Sequence of chain 1.C:
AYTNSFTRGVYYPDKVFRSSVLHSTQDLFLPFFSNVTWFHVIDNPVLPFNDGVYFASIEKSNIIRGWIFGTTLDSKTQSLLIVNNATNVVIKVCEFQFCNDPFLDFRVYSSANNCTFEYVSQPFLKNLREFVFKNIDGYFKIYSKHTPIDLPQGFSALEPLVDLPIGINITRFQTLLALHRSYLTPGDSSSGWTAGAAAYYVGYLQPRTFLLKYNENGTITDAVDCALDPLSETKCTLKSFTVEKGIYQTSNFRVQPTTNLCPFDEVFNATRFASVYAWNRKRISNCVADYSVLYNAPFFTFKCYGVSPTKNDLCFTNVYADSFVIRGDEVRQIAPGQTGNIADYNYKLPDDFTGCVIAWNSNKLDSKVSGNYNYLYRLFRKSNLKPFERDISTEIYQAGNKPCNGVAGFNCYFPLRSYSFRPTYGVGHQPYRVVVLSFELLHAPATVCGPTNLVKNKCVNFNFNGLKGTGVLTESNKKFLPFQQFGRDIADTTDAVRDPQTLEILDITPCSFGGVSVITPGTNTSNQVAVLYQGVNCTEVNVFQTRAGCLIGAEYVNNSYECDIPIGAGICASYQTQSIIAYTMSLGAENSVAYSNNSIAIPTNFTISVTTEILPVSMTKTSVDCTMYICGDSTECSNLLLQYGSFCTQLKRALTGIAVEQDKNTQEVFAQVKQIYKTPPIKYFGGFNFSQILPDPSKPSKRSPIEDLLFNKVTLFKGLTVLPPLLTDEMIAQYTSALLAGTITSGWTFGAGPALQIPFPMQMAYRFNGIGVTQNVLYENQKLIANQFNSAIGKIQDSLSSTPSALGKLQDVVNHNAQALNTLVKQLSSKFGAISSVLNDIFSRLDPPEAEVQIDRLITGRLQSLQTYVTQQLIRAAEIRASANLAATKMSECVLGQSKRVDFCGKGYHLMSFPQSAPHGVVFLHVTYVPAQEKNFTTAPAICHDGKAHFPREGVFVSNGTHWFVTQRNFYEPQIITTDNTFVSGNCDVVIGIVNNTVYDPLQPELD

This small molecule binds to this protein.
Small molecule (SMILES): CC(=O)N[C@@H]1[C@@H](O)[C@H](O)[C@@H](CO)O[C@H]1O

Binding-site contacts:
Ligand atom O5 contacts residue ASN613 of chain 1.C at 2.3 Å (h-bond).
Ligand atom O7 contacts residue ASN613 of chain 1.C at 3.4 Å (h-bond).
Ligand atom O6 contacts residue ASN613 of chain 1.C at 4.4 Å.
Ligand atom C1 contacts residue ASN613 of chain 1.C at 1.4 Å.
Ligand atom C8 contacts residue ASN613 of chain 1.C at 3.3 Å.
Ligand atom C4 contacts residue ASN613 of chain 1.C at 4.2 Å.
Ligand atom C5 contacts residue ASN613 of chain 1.C at 3.6 Å.
Ligand atom C8 contacts residue THR615 of chain 1.C at 4.5 Å.
Ligand atom N2 contacts residue ASN613 of chain 1.C at 2.8 Å (h-bond).
Ligand atom C2 contacts residue ASN613 of chain 1.C at 2.5 Å.
Ligand atom N2 contacts residue GLN641 of chain 1.C at 4.0 Å.
Ligand atom C3 contacts residue ASN613 of chain 1.C at 3.8 Å.
Ligand atom C7 contacts residue GLN641 of chain 1.C at 4.4 Å.
Ligand atom C7 contacts residue ASN613 of chain 1.C at 2.9 Å.
Ligand atom C8 contacts residue GLN641 of chain 1.C at 3.7 Å.